This protein binds this small molecule.
Small molecule (SMILES): O=C(O)c1ccccc1C(=O)O

Sequence of chain 1.A:
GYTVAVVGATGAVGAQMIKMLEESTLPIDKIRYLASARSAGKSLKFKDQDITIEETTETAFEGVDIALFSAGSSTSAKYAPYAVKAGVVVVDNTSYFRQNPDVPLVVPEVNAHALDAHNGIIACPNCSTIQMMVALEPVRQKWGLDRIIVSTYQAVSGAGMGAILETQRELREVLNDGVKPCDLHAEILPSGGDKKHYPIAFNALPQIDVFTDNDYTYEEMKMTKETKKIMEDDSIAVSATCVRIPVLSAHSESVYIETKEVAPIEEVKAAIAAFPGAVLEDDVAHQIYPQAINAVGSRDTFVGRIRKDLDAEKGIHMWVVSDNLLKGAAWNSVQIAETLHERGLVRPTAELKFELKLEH

Binding-site contacts:
Ligand atom O8 contacts residue SER96 of chain 1.A at 3.7 Å.
Ligand atom O9 contacts residue NAP1 of chain 1.F at 3.0 Å.
Ligand atom O8 contacts residue LYS223 of chain 1.A at 2.6 Å (salt-bridge).
Ligand atom C5 contacts residue NAP1 of chain 1.F at 4.1 Å.
Ligand atom C1 contacts residue NAP1 of chain 1.F at 3.5 Å.
Ligand atom C10 contacts residue NAP1 of chain 1.F at 3.6 Å.
Ligand atom C10 contacts residue SER96 of chain 1.A at 3.4 Å.
Ligand atom C10 contacts residue SER74 of chain 1.A at 3.4 Å.
Ligand atom C5 contacts residue ACT1 of chain 1.L at 4.0 Å.
Ligand atom C5 contacts residue GLY159 of chain 1.A at 3.7 Å.
Ligand atom C6 contacts residue NAP1 of chain 1.F at 3.8 Å.
Ligand atom O11 contacts residue SER96 of chain 1.A at 2.7 Å (h-bond).
Ligand atom O9 contacts residue ARG99 of chain 1.A at 2.7 Å (salt-bridge).
Ligand atom O11 contacts residue LYS223 of chain 1.A at 3.1 Å (salt-bridge).
Ligand atom O8 contacts residue ARG99 of chain 1.A at 2.8 Å (salt-bridge).
Ligand atom C4 contacts residue NAP1 of chain 1.F at 4.0 Å.
Ligand atom C3 contacts residue ASN127 of chain 1.A at 4.3 Å.
Ligand atom O12 contacts residue NAP1 of chain 1.F at 2.9 Å (h-bond).
Ligand atom C10 contacts residue LYS223 of chain 1.A at 3.7 Å.
Ligand atom C7 contacts residue ASN127 of chain 1.A at 3.5 Å.
Ligand atom C7 contacts residue ARG99 of chain 1.A at 3.5 Å.
Ligand atom C2 contacts residue LYS223 of chain 1.A at 3.8 Å.
Ligand atom C2 contacts residue NAP1 of chain 1.F at 3.5 Å.
Ligand atom C4 contacts residue GLY159 of chain 1.A at 4.5 Å.
Ligand atom C7 contacts residue LYS223 of chain 1.A at 3.5 Å.
Ligand atom C4 contacts residue ACT1 of chain 1.L at 3.8 Å.
Ligand atom C4 contacts residue ASN127 of chain 1.A at 4.2 Å.
Ligand atom O11 contacts residue SER74 of chain 1.A at 3.3 Å (h-bond).
Ligand atom C7 contacts residue NAP1 of chain 1.F at 4.0 Å.
Ligand atom O8 contacts residue ASN127 of chain 1.A at 3.5 Å (h-bond).
Ligand atom O12 contacts residue SER74 of chain 1.A at 2.9 Å (h-bond).
Ligand atom O11 contacts residue ASP210 of chain 1.A at 4.4 Å.
Ligand atom O12 contacts residue THR95 of chain 1.A at 3.4 Å.
Ligand atom C3 contacts residue NAP1 of chain 1.F at 3.8 Å.
Ligand atom O12 contacts residue SER96 of chain 1.A at 2.9 Å (h-bond).
Ligand atom C3 contacts residue LYS223 of chain 1.A at 3.8 Å.
Ligand atom O9 contacts residue ASN127 of chain 1.A at 3.4 Å (h-bond).
Ligand atom C5 contacts residue ACT1 of chain 1.M at 3.8 Å.
Ligand atom O9 contacts residue ASN94 of chain 1.A at 3.8 Å.
Ligand atom C4 contacts residue ACT1 of chain 1.M at 3.6 Å.